Binding-site contacts:
Ligand atom CD contacts residue LEU138 of chain 1.E at 4.0 Å (hydrophobic).
Ligand atom N contacts residue PRO89 of chain 1.E at 2.8 Å (h-bond).
Ligand atom O contacts residue ARG96 of chain 1.E at 2.7 Å (salt-bridge).
Ligand atom N contacts residue THR91 of chain 1.E at 2.8 Å (h-bond).
Ligand atom O contacts residue SER142 of chain 1.E at 2.8 Å (h-bond).
Ligand atom CA contacts residue GLU193 of chain 1.E at 3.3 Å.
Ligand atom N contacts residue TYR220 of chain 1.E at 3.6 Å.
Ligand atom OXT contacts residue PRO89 of chain 1.E at 3.7 Å.
Ligand atom C contacts residue ARG96 of chain 1.E at 3.4 Å.
Ligand atom C contacts residue SER142 of chain 1.E at 3.4 Å.
Ligand atom CB contacts residue LEU138 of chain 1.E at 4.1 Å (hydrophobic).
Ligand atom CG contacts residue LEU138 of chain 1.E at 3.8 Å (hydrophobic).
Ligand atom CB contacts residue GLU193 of chain 1.E at 3.9 Å.
Ligand atom C contacts residue TYR61 of chain 1.E at 3.7 Å (hydrophobic).
Ligand atom CD contacts residue THR143 of chain 1.E at 3.3 Å.
Ligand atom CD contacts residue GLU193 of chain 1.E at 3.8 Å.
Ligand atom OXT contacts residue ARG96 of chain 1.E at 2.7 Å (salt-bridge).
Ligand atom O contacts residue GLY141 of chain 1.E at 3.3 Å.
Ligand atom OXT contacts residue SER142 of chain 1.E at 4.0 Å.
Ligand atom OE2 contacts residue SER142 of chain 1.E at 3.3 Å (h-bond).
Ligand atom OE2 contacts residue GLY141 of chain 1.E at 3.6 Å.
Ligand atom C contacts residue THR91 of chain 1.E at 3.7 Å.
Ligand atom OXT contacts residue LEU90 of chain 1.E at 3.6 Å.
Ligand atom OE1 contacts residue THR143 of chain 1.E at 2.7 Å (h-bond).
Ligand atom CG contacts residue GLU193 of chain 1.E at 3.4 Å.
Ligand atom N contacts residue SER142 of chain 1.E at 4.1 Å.
Ligand atom OE2 contacts residue THR143 of chain 1.E at 3.1 Å (h-bond).
Ligand atom CB contacts residue TYR61 of chain 1.E at 3.6 Å (hydrophobic).
Ligand atom N contacts residue GLU193 of chain 1.E at 2.7 Å (salt-bridge).
Ligand atom CA contacts residue THR91 of chain 1.E at 3.4 Å.
Ligand atom N contacts residue TYR61 of chain 1.E at 4.1 Å.
Ligand atom CA contacts residue SER142 of chain 1.E at 3.3 Å.
Ligand atom OXT contacts residue THR91 of chain 1.E at 2.9 Å (h-bond).
Ligand atom OXT contacts residue TYR61 of chain 1.E at 3.6 Å.
Ligand atom CA contacts residue TYR61 of chain 1.E at 4.0 Å (hydrophobic).
Ligand atom OE2 contacts residue LEU138 of chain 1.E at 4.1 Å.
Ligand atom OE1 contacts residue GLU193 of chain 1.E at 3.7 Å.
Ligand atom C contacts residue PRO89 of chain 1.E at 4.3 Å (hydrophobic).
Ligand atom CA contacts residue PRO89 of chain 1.E at 4.0 Å (hydrophobic).
Ligand atom O contacts residue TYR61 of chain 1.E at 3.4 Å.

Sequence of chain 1.E:
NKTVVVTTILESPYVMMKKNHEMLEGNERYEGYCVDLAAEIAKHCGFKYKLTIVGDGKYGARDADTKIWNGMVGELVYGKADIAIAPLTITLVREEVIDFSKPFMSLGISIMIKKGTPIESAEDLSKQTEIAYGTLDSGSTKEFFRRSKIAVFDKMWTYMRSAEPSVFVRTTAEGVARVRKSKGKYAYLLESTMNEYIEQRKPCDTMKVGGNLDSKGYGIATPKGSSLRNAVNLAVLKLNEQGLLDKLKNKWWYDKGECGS

A small-molecule ligand and the protein it binds are described below.
Small molecule (SMILES): N[C@@H](CCC(=O)O)C(=O)O